This protein binds this small molecule.
Small molecule (SMILES): C[C@@H](O)[C@@H](C)O

Binding-site contacts:
Ligand atom O5 contacts residue ARG387 of chain 8.B at 3.0 Å (salt-bridge).
Ligand atom C3 contacts residue TRP395 of chain 8.B at 3.5 Å (hydrophobic).
Ligand atom C1 contacts residue ARG387 of chain 8.B at 4.4 Å.
Ligand atom C4 contacts residue TRP395 of chain 8.B at 3.7 Å (hydrophobic).
Ligand atom C4 contacts residue ARG387 of chain 8.B at 4.0 Å.
Ligand atom O5 contacts residue TRP395 of chain 8.B at 3.6 Å.
Ligand atom C2 contacts residue ARG387 of chain 8.B at 4.3 Å.
Ligand atom C2 contacts residue TRP395 of chain 8.B at 3.7 Å (hydrophobic).

Sequence of chain 8.B:
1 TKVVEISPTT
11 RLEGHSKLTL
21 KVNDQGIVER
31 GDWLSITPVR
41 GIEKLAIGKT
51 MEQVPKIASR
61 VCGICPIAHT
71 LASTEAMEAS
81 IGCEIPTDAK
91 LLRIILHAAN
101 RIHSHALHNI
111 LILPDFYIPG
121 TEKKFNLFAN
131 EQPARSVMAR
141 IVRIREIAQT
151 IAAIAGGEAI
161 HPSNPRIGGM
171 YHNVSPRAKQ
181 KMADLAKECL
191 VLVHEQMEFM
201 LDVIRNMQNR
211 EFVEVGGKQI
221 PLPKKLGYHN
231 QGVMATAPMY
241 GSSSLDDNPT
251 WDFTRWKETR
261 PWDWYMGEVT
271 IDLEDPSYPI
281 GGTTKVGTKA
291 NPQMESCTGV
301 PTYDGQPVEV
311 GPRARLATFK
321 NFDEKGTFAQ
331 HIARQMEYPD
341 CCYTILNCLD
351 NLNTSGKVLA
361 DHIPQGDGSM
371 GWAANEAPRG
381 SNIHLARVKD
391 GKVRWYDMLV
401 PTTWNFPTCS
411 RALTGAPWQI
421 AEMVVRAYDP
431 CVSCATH